Sequence of chain 1.C:
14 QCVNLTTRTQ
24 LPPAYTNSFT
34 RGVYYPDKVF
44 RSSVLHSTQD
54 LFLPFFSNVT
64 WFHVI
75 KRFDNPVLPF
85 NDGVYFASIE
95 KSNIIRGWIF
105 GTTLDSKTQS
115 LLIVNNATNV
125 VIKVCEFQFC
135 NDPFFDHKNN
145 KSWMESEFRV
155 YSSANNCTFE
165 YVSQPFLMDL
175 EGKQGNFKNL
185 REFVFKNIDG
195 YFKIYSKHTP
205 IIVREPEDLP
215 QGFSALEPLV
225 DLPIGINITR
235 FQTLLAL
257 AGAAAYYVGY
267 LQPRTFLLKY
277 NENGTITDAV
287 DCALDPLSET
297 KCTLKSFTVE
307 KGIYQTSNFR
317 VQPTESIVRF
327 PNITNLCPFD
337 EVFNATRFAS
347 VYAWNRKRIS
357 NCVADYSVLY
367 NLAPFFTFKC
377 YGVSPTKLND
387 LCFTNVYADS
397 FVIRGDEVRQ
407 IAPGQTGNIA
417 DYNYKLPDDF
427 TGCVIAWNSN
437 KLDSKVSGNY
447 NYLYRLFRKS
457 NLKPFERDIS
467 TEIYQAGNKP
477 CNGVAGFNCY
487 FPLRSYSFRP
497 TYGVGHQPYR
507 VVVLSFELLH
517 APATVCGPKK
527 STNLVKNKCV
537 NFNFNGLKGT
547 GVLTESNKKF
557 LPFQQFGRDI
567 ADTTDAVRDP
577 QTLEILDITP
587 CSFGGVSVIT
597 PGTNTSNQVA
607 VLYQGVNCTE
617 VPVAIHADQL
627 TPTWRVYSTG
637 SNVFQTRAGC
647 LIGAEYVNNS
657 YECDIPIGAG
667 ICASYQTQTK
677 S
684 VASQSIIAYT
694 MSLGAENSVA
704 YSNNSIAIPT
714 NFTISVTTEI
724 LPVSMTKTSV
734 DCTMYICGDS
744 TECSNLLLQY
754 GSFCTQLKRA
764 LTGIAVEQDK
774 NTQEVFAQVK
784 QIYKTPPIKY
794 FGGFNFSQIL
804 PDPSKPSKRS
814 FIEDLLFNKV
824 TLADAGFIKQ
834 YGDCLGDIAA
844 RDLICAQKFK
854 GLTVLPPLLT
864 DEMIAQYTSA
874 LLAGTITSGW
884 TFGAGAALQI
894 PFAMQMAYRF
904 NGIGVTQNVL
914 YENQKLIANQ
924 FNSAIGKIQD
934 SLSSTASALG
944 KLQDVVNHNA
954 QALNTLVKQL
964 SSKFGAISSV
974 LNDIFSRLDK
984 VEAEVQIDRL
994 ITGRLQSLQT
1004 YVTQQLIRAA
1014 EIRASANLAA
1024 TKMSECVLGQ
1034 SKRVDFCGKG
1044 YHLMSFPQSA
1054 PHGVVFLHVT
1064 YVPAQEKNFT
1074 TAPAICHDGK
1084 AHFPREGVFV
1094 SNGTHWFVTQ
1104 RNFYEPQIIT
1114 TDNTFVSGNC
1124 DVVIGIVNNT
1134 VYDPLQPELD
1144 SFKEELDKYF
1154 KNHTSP

Binding-site contacts:
Ligand atom C4 contacts residue ASN279 of chain 1.C at 4.2 Å.
Ligand atom O7 contacts residue ASN279 of chain 1.C at 2.9 Å (h-bond).
Ligand atom C8 contacts residue ASN279 of chain 1.C at 4.3 Å.
Ligand atom N2 contacts residue ASN279 of chain 1.C at 3.0 Å (h-bond).
Ligand atom O7 contacts residue ASN277 of chain 1.C at 3.6 Å.
Ligand atom C2 contacts residue ASN279 of chain 1.C at 2.5 Å.
Ligand atom C1 contacts residue ASN279 of chain 1.C at 1.5 Å.
Ligand atom C7 contacts residue ASN277 of chain 1.C at 3.9 Å.
Ligand atom C3 contacts residue ASN279 of chain 1.C at 3.8 Å.
Ligand atom C5 contacts residue ASN279 of chain 1.C at 3.7 Å.
Ligand atom C7 contacts residue ASN279 of chain 1.C at 3.1 Å.
Ligand atom C6 contacts residue LYS555 of chain 1.B at 4.4 Å.
Ligand atom C8 contacts residue ASN277 of chain 1.C at 3.7 Å.
Ligand atom O5 contacts residue ASN279 of chain 1.C at 2.3 Å (h-bond).

A small-molecule ligand and the protein it binds are described below.
Small molecule (SMILES): CC(=O)N[C@H]1[C@H](O[C@H]2[C@H](O)[C@@H](NC(C)=O)CO[C@@H]2CO)O[C@H](CO)[C@@H](O[C@H]2O[C@H](CO)[C@@H](O)[C@H](O)[C@@H]2O)[C@@H]1O

Sequence of chain 1.B:
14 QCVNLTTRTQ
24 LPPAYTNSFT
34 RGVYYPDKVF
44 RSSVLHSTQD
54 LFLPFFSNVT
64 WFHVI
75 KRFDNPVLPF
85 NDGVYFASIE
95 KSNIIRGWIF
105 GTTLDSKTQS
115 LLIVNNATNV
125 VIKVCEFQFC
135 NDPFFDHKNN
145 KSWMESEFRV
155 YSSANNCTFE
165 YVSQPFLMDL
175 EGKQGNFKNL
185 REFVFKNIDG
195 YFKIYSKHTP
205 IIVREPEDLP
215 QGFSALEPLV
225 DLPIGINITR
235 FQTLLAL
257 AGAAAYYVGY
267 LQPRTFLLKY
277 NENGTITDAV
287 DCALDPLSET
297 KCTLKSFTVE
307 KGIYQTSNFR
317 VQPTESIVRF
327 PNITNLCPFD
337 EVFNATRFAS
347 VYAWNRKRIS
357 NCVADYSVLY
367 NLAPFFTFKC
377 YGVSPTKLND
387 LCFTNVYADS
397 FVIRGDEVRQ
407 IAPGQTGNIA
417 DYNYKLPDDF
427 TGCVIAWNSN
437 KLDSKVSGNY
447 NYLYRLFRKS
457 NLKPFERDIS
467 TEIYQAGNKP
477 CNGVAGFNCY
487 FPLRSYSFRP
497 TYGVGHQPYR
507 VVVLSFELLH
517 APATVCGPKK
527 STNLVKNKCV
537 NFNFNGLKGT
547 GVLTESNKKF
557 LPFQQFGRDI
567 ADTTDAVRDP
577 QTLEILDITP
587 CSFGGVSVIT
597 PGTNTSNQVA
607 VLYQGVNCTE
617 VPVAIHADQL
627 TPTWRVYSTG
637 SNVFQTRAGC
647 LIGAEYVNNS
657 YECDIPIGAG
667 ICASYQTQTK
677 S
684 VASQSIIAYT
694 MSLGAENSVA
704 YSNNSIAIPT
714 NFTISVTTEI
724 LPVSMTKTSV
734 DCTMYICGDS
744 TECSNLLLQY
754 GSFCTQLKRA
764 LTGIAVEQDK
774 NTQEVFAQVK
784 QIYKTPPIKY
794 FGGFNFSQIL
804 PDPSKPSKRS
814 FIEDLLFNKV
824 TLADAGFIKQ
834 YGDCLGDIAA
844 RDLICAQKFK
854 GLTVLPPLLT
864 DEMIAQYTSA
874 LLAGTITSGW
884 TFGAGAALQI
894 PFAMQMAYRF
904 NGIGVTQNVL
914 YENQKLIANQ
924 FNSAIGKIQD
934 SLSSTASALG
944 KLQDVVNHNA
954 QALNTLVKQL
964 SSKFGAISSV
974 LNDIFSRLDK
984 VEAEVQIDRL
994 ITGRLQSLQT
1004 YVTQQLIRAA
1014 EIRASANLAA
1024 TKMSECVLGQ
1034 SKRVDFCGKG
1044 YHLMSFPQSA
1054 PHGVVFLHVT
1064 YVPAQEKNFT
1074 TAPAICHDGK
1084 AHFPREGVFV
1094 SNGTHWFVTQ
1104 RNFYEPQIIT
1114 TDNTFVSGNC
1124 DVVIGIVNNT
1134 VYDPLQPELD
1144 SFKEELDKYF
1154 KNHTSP